This protein binds this small molecule.
Small molecule (SMILES): CC(=O)N[C@@H]1[C@@H](O)[C@H](O)[C@@H](CO)O[C@H]1O

Binding-site contacts:
Ligand atom C2 contacts residue ASN4 of chain 1.B at 2.5 Å.
Ligand atom C3 contacts residue ASN124 of chain 1.B at 4.2 Å.
Ligand atom O7 contacts residue LEU5 of chain 1.B at 3.1 Å (h-bond).
Ligand atom C1 contacts residue ASN4 of chain 1.B at 1.4 Å.
Ligand atom C5 contacts residue ASN4 of chain 1.B at 3.7 Å.
Ligand atom O5 contacts residue ASN4 of chain 1.B at 2.4 Å (h-bond).
Ligand atom C7 contacts residue LEU5 of chain 1.B at 3.8 Å (hydrophobic).
Ligand atom C4 contacts residue ASN4 of chain 1.B at 4.3 Å.
Ligand atom C7 contacts residue ASN4 of chain 1.B at 3.3 Å.
Ligand atom O5 contacts residue ASN124 of chain 1.B at 4.2 Å.
Ligand atom C5 contacts residue ASN124 of chain 1.B at 3.9 Å.
Ligand atom O7 contacts residue ASN4 of chain 1.B at 3.2 Å (h-bond).
Ligand atom C4 contacts residue ASN124 of chain 1.B at 3.2 Å.
Ligand atom N2 contacts residue ASN4 of chain 1.B at 2.9 Å (h-bond).
Ligand atom C8 contacts residue LEU5 of chain 1.B at 3.8 Å (hydrophobic).
Ligand atom C6 contacts residue ASN124 of chain 1.B at 3.6 Å.
Ligand atom C3 contacts residue ASN4 of chain 1.B at 3.8 Å.
Ligand atom C8 contacts residue ASN4 of chain 1.B at 4.4 Å.
Ligand atom O3 contacts residue ASN124 of chain 1.B at 4.3 Å.
Ligand atom O6 contacts residue ASN124 of chain 1.B at 2.5 Å (h-bond).

Sequence of chain 1.B:
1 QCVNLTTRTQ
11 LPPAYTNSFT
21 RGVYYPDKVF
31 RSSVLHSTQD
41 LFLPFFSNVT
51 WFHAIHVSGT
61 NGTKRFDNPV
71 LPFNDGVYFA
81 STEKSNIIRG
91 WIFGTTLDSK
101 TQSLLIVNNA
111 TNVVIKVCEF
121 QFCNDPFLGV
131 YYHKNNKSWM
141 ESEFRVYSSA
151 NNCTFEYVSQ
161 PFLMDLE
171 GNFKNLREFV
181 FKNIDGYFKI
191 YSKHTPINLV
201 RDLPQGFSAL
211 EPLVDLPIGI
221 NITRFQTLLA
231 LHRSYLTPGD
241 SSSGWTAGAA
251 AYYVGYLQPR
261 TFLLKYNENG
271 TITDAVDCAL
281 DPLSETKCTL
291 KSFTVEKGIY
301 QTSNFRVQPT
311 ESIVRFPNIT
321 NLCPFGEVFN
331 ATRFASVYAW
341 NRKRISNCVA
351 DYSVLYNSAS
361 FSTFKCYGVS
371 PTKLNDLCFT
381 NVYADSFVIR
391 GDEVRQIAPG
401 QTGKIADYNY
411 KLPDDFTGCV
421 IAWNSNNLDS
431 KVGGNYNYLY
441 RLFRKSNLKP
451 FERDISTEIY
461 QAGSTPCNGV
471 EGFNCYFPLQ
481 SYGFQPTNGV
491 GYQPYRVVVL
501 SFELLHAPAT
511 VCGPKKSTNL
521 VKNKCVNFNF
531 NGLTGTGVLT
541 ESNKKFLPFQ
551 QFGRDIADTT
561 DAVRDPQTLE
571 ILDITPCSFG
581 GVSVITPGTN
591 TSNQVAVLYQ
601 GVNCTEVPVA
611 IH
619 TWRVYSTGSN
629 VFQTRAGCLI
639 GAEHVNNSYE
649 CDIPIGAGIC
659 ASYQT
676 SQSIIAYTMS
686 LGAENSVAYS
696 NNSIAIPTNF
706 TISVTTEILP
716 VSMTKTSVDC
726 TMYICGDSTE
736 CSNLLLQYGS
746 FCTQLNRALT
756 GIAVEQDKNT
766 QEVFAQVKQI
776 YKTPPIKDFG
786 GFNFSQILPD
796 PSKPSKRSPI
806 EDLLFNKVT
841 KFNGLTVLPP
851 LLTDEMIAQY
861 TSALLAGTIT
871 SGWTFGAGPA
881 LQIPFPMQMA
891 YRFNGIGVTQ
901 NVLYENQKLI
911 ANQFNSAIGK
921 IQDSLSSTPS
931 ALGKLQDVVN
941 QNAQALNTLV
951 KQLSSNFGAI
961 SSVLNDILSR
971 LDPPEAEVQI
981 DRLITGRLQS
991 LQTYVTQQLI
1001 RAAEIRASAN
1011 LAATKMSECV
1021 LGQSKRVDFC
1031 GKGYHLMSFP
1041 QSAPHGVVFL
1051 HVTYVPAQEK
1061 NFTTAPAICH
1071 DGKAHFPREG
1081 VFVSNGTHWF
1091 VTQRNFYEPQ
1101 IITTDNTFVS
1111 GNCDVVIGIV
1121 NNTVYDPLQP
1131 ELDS